Binding-site contacts:
Ligand atom OP2 contacts residue SER257 of chain 1.A at 2.8 Å (h-bond).
Ligand atom OP1 contacts residue THR325 of chain 1.A at 2.7 Å (h-bond).
Ligand atom C4 contacts residue LYS30 of chain 1.A at 3.6 Å.
Ligand atom OP1 contacts residue ALA255 of chain 1.A at 3.6 Å.
Ligand atom C2' contacts residue THR471 of chain 1.A at 3.5 Å.
Ligand atom OP1 contacts residue LYS256 of chain 1.A at 2.9 Å (salt-bridge).
Ligand atom O4' contacts residue PHE561 of chain 1.A at 3.3 Å.
Ligand atom O2 contacts residue THR471 of chain 1.A at 3.5 Å (h-bond).
Ligand atom C5' contacts residue PHE561 of chain 1.A at 3.4 Å (hydrophobic).
Ligand atom OP1 contacts residue SER472 of chain 1.A at 2.8 Å (h-bond).
Ligand atom C4' contacts residue PRO231 of chain 1.A at 3.5 Å (hydrophobic).
Ligand atom O4 contacts residue LEU29 of chain 1.A at 3.5 Å.
Ligand atom N1 contacts residue MET380 of chain 1.A at 3.6 Å.
Ligand atom O2 contacts residue MET380 of chain 1.A at 3.6 Å (h-bond).
Ligand atom OP1 contacts residue GLY560 of chain 1.A at 3.4 Å.
Ligand atom O3' contacts residue PHE561 of chain 1.A at 3.5 Å (h-bond).
Ligand atom C5 contacts residue MET380 of chain 1.A at 3.5 Å (hydrophobic).
Ligand atom OP1 contacts residue TYR505 of chain 1.A at 2.5 Å (h-bond).
Ligand atom OP1 contacts residue SER534 of chain 1.A at 2.7 Å (h-bond).
Ligand atom OP1 contacts residue GLU506 of chain 1.A at 2.9 Å (salt-bridge).
Ligand atom O2' contacts residue THR471 of chain 1.A at 3.0 Å (h-bond).
Ligand atom OP2 contacts residue ASN233 of chain 1.A at 2.8 Å (h-bond).
Ligand atom O2' contacts residue ASP536 of chain 1.A at 2.8 Å (salt-bridge).
Ligand atom O3' contacts residue SER534 of chain 1.A at 3.6 Å (h-bond).
Ligand atom C2 contacts residue THR471 of chain 1.A at 3.4 Å.
Ligand atom C5' contacts residue PRO231 of chain 1.A at 3.1 Å (hydrophobic).
Ligand atom O3' contacts residue SER232 of chain 1.A at 3.6 Å.
Ligand atom O2' contacts residue THR127 of chain 1.A at 3.0 Å.
Ligand atom C5' contacts residue PRO504 of chain 1.A at 3.2 Å (hydrophobic).
Ligand atom OP1 contacts residue PHE561 of chain 1.A at 3.0 Å (h-bond).
Ligand atom O4 contacts residue TYR25 of chain 1.A at 2.8 Å (h-bond).
Ligand atom C6 contacts residue MET380 of chain 1.A at 3.5 Å (hydrophobic).
Ligand atom N3 contacts residue MET380 of chain 1.A at 3.3 Å (h-bond).
Ligand atom O4 contacts residue MET380 of chain 1.A at 3.5 Å.
Ligand atom O2 contacts residue SER128 of chain 1.A at 3.5 Å (h-bond).
Ligand atom OP1 contacts residue ASN233 of chain 1.A at 2.9 Å (h-bond).
Ligand atom O2 contacts residue LYS30 of chain 1.A at 2.8 Å (salt-bridge).
Ligand atom OP2 contacts residue ARG258 of chain 1.A at 3.6 Å.
Ligand atom O2' contacts residue VAL327 of chain 1.A at 3.3 Å.
Ligand atom O4 contacts residue LYS30 of chain 1.A at 2.8 Å (salt-bridge).

This protein binds this small molecule.
Small molecule (SMILES): O=c1ccn([C@@H]2O[C@H](CO[P](=O)(O)O[C@H]3[C@@H](O)[C@H](n4ccc(=O)[nH]c4=O)O[C@@H]3CO[P](=O)(O)O[C@H]3[C@@H](O)[C@H](n4ccc(=O)[nH]c4=O)O[C@@H]3CO[P](=O)(O)O[C@H]3[C@@H](O)[C@H](n4ccc(=O)[nH]c4=O)O[C@@H]3CO[P](=O)(O)O[C@H]3[C@@H](O)[C@H](n4ccc(=O)[nH]c4=O)O[C@@H]3CO[P](=O)(O)O[C@H]3[C@@H](O)[C@H](n4ccc(=O)[nH]c4=O)O[C@@H]3COP(=O)=O)[C@@H](OP(=O)(O)O)[C@H]2O)c(=O)[nH]1

Sequence of chain 1.A:
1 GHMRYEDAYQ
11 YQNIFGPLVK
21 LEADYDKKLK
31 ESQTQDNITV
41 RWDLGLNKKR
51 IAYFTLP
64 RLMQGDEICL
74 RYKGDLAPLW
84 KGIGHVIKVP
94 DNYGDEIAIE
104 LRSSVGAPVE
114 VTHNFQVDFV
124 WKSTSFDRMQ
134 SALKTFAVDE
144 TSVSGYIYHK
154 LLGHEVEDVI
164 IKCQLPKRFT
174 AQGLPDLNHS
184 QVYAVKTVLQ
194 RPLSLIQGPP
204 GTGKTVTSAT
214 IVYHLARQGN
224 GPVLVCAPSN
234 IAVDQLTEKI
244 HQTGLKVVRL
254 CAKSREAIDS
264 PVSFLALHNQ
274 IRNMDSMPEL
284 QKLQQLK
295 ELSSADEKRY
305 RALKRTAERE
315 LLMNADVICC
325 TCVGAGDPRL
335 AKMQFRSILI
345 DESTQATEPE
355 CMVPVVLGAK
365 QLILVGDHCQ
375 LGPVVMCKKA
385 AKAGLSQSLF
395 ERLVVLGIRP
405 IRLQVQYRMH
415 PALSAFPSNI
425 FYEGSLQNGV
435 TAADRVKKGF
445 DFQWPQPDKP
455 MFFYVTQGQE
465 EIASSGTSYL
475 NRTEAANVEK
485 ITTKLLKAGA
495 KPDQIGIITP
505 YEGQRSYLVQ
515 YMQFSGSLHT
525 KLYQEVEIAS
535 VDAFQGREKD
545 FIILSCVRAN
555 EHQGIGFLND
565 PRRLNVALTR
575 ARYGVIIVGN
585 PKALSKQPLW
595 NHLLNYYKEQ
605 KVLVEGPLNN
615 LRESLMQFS